Binding-site contacts:
Ligand atom C5 contacts residue ASN138 of chain 1.A at 3.8 Å.
Ligand atom C2 contacts residue ASN138 of chain 1.A at 2.5 Å.
Ligand atom C4 contacts residue ASN138 of chain 1.A at 4.4 Å.
Ligand atom N2 contacts residue ASN138 of chain 1.A at 2.9 Å (h-bond).
Ligand atom C1 contacts residue ASN138 of chain 1.A at 1.5 Å.
Ligand atom O5 contacts residue ASN138 of chain 1.A at 2.5 Å (h-bond).
Ligand atom O7 contacts residue ASN138 of chain 1.A at 4.4 Å.
Ligand atom C3 contacts residue ASN138 of chain 1.A at 3.9 Å.
Ligand atom C7 contacts residue ASN138 of chain 1.A at 3.9 Å.

A small-molecule ligand and the protein it binds are described below.
Small molecule (SMILES): CC(=O)N[C@@H]1[C@@H](O)[C@H](O)[C@@H](CO)O[C@H]1O

Sequence of chain 1.A:
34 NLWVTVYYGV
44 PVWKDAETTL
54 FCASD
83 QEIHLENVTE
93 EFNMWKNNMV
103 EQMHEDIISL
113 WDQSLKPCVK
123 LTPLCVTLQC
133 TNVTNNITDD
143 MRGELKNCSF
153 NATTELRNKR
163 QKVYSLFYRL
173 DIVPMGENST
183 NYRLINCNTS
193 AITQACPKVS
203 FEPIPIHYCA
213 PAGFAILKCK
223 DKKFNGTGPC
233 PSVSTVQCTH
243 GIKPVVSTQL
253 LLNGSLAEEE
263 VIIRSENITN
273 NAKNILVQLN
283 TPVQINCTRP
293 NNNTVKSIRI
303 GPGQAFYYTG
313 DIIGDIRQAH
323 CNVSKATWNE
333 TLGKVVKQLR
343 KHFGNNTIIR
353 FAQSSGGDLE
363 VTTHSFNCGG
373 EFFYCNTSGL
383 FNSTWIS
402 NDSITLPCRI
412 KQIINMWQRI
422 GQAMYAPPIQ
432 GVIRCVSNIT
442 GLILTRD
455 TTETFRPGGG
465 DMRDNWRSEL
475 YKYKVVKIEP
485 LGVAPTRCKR